This protein binds this small molecule.
Small molecule (SMILES): CC(=O)N[C@@H]1[C@@H](O)[C@H](O)[C@@H](CO)O[C@H]1O

Binding-site contacts:
Ligand atom O4 contacts residue VAL31 of chain 2.B at 3.3 Å.
Ligand atom N2 contacts residue ASN69 of chain 2.B at 4.3 Å.
Ligand atom C8 contacts residue ARG57 of chain 2.B at 4.2 Å.
Ligand atom C7 contacts residue ASN69 of chain 2.B at 3.8 Å.
Ligand atom C1 contacts residue VAL31 of chain 2.B at 4.3 Å (hydrophobic).
Ligand atom C3 contacts residue NAG1 of chain 2.R at 3.7 Å.
Ligand atom C6 contacts residue LEU24 of chain 2.B at 4.5 Å (hydrophobic).
Ligand atom O6 contacts residue NAG1 of chain 2.R at 3.0 Å.
Ligand atom C8 contacts residue SER70 of chain 2.B at 3.7 Å.
Ligand atom C2 contacts residue VAL31 of chain 2.B at 4.0 Å (hydrophobic).
Ligand atom C4 contacts residue VAL31 of chain 2.B at 3.8 Å (hydrophobic).
Ligand atom C7 contacts residue SER70 of chain 2.B at 4.4 Å.
Ligand atom C5 contacts residue MET33 of chain 2.B at 3.7 Å (hydrophobic).
Ligand atom O4 contacts residue NAG1 of chain 2.R at 3.0 Å.
Ligand atom C6 contacts residue NAG1 of chain 2.R at 4.3 Å.
Ligand atom C3 contacts residue VAL31 of chain 2.B at 3.0 Å (hydrophobic).
Ligand atom O1 contacts residue VAL31 of chain 2.B at 3.4 Å (h-bond).
Ligand atom O3 contacts residue NAG1 of chain 2.R at 2.6 Å (h-bond).
Ligand atom O1 contacts residue ASN69 of chain 2.B at 2.1 Å (h-bond).
Ligand atom N2 contacts residue VAL31 of chain 2.B at 4.0 Å.
Ligand atom O5 contacts residue MET33 of chain 2.B at 4.2 Å.
Ligand atom O1 contacts residue MET33 of chain 2.B at 3.9 Å.
Ligand atom C5 contacts residue NAG1 of chain 2.R at 4.3 Å.
Ligand atom C5 contacts residue VAL31 of chain 2.B at 4.2 Å (hydrophobic).
Ligand atom O1 contacts residue SER70 of chain 2.B at 4.2 Å.
Ligand atom C6 contacts residue MET33 of chain 2.B at 3.5 Å (hydrophobic).
Ligand atom O3 contacts residue VAL31 of chain 2.B at 3.6 Å.
Ligand atom C5 contacts residue ASN69 of chain 2.B at 3.7 Å.
Ligand atom C1 contacts residue ASN69 of chain 2.B at 2.7 Å.
Ligand atom O5 contacts residue ASN69 of chain 2.B at 2.8 Å (h-bond).
Ligand atom C4 contacts residue NAG1 of chain 2.R at 3.2 Å.
Ligand atom C8 contacts residue ASN69 of chain 2.B at 3.4 Å.
Ligand atom C2 contacts residue ASN69 of chain 2.B at 4.2 Å.
Ligand atom O7 contacts residue ASN69 of chain 2.B at 3.8 Å.
Ligand atom C6 contacts residue ASN69 of chain 2.B at 4.4 Å.

Sequence of chain 2.B:
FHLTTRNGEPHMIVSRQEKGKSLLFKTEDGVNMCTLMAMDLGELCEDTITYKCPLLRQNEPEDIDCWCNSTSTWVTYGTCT